This small molecule binds to this protein.
Small molecule (SMILES): Nc1ccn([C@@H]2O[C@H](CO[P](=O)(O)O[C@H]3[C@@H](O)[C@H](n4cnc5c(N)ncnc54)O[C@@H]3CO[P](=O)(O)O[C@H]3[C@@H](O)[C@H](n4cnc5c(=O)nc(N)[nH]c54)O[C@@H]3CO[P](=O)(O)O[C@H]3[C@@H](O)[C@H](n4cnc5c(N)ncnc54)O[C@@H]3CO[P](=O)(O)O[C@H]3[C@@H](O)[C@H](n4cnc5c(N)ncnc54)O[C@@H]3CO[P](=O)(O)O[C@H]3[C@@H](O)[C@H](n4ccc(=O)[nH]c4=O)O[C@@H]3CO[P](=O)(O)O[C@H]3[C@@H](O)[C@H](n4ccc(N)nc4=O)O[C@@H]3CO[P](=O)(O)O[C@H]3[C@@H](O)[C@H](n4ccc(=O)[nH]c4=O)O[C@@H]3CO[P](=O)(O)O[C@H]3[C@@H](O)[C@H](n4cnc5c(=O)nc(N)[nH]c54)O[C@@H]3COPO)[C@@H](O)[C@H]2O)c(=O)n1

Sequence of chain 27.C:
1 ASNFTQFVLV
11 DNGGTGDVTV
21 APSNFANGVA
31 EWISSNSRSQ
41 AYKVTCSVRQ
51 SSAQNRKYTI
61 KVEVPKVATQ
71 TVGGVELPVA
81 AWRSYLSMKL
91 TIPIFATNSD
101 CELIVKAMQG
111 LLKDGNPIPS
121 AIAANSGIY

Sequence of chain 27.D:
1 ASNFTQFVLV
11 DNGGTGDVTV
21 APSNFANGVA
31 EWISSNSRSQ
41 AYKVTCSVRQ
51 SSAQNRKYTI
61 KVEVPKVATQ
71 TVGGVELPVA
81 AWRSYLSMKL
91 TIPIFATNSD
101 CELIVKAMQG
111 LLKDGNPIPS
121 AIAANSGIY

Binding-site contacts:
Ligand atom OP2 contacts residue LYS89 of chain 27.D at 3.5 Å (salt-bridge).
Ligand atom O3' contacts residue SER51 of chain 27.D at 3.4 Å.
Ligand atom OP2 contacts residue ASN55 of chain 27.D at 3.5 Å (h-bond).
Ligand atom C5' contacts residue ARG49 of chain 27.D at 3.1 Å.
Ligand atom N7 contacts residue LYS61 of chain 27.C at 3.5 Å.
Ligand atom C8 contacts residue THR45 of chain 27.C at 3.6 Å.
Ligand atom O2' contacts residue GLU63 of chain 27.C at 3.6 Å.
Ligand atom OP1 contacts residue LYS57 of chain 27.D at 2.8 Å.
Ligand atom O3' contacts residue ARG49 of chain 27.D at 3.0 Å (salt-bridge).
Ligand atom P contacts residue LYS89 of chain 27.D at 3.4 Å.
Ligand atom N6 contacts residue THR91 of chain 27.D at 3.4 Å (h-bond).
Ligand atom C6 contacts residue TYR85 of chain 27.C at 3.7 Å (hydrophobic).
Ligand atom N6 contacts residue THR59 of chain 27.C at 2.9 Å (h-bond).
Ligand atom OP1 contacts residue SER52 of chain 27.D at 2.9 Å (h-bond).
Ligand atom C8 contacts residue TYR85 of chain 27.C at 3.7 Å (hydrophobic).
Ligand atom O5' contacts residue LYS57 of chain 27.D at 3.1 Å (salt-bridge).
Ligand atom N6 contacts residue THR45 of chain 27.C at 2.9 Å (h-bond).
Ligand atom C5 contacts residue THR45 of chain 27.C at 3.2 Å.
Ligand atom N7 contacts residue THR45 of chain 27.C at 2.5 Å (h-bond).
Ligand atom C5' contacts residue TYR85 of chain 27.C at 3.7 Å (hydrophobic).
Ligand atom N1 contacts residue SER47 of chain 27.C at 2.8 Å (h-bond).
Ligand atom OP1 contacts residue ARG49 of chain 27.D at 2.5 Å (salt-bridge).
Ligand atom P contacts residue ARG49 of chain 27.D at 3.2 Å.
Ligand atom C5 contacts residue TYR85 of chain 27.C at 3.7 Å (hydrophobic).
Ligand atom N1 contacts residue THR59 of chain 27.C at 3.5 Å.
Ligand atom N7 contacts residue TYR85 of chain 27.C at 3.6 Å.
Ligand atom P contacts residue LYS57 of chain 27.D at 3.2 Å.
Ligand atom O5' contacts residue ARG49 of chain 27.D at 3.6 Å (salt-bridge).
Ligand atom OP1 contacts residue ASN55 of chain 27.D at 3.4 Å (h-bond).
Ligand atom P contacts residue SER51 of chain 27.D at 3.4 Å.
Ligand atom OP2 contacts residue TYR85 of chain 27.C at 2.9 Å (h-bond).
Ligand atom OP2 contacts residue LYS57 of chain 27.D at 2.6 Å (salt-bridge).
Ligand atom OP2 contacts residue LYS89 of chain 27.D at 3.4 Å (salt-bridge).
Ligand atom C6 contacts residue THR45 of chain 27.C at 3.5 Å.
Ligand atom OP2 contacts residue SER51 of chain 27.D at 3.5 Å (h-bond).
Ligand atom C2 contacts residue SER47 of chain 27.C at 3.2 Å.
Ligand atom OP1 contacts residue LYS89 of chain 27.D at 3.3 Å (salt-bridge).
Ligand atom OP2 contacts residue LYS57 of chain 27.D at 3.2 Å (salt-bridge).
Ligand atom OP1 contacts residue SER51 of chain 27.D at 2.8 Å (h-bond).
Ligand atom OP2 contacts residue LYS43 of chain 27.C at 3.0 Å (salt-bridge).